Binding-site contacts:
Ligand atom C27 contacts residue TYR47 of chain 1.C at 3.4 Å (hydrophobic).
Ligand atom C26 contacts residue TYR47 of chain 1.C at 3.8 Å (hydrophobic).
Ligand atom C15 contacts residue ALA105 of chain 1.C at 3.7 Å (hydrophobic).
Ligand atom C15 contacts residue PHE101 of chain 1.C at 3.5 Å (hydrophobic).
Ligand atom C25 contacts residue VAL76 of chain 1.C at 3.7 Å (hydrophobic).
Ligand atom CL29 contacts residue ALA50 of chain 1.C at 3.8 Å.
Ligand atom BR19 contacts residue LEU36 of chain 1.C at 3.8 Å.
Ligand atom C6 contacts residue TYR64 of chain 1.C at 3.8 Å (hydrophobic).
Ligand atom C18 contacts residue TYR64 of chain 1.C at 3.8 Å (hydrophobic).
Ligand atom CL17 contacts residue TYR56 of chain 1.C at 3.8 Å.
Ligand atom O10 contacts residue SER129 of chain 1.C at 3.1 Å (h-bond).
Ligand atom N8 contacts residue THR75 of chain 1.C at 3.3 Å (h-bond).
Ligand atom C2 contacts residue TYR64 of chain 1.C at 3.5 Å (hydrophobic).
Ligand atom O20 contacts residue TYR64 of chain 1.C at 3.7 Å.
Ligand atom O10 contacts residue TYR56 of chain 1.C at 3.0 Å (h-bond).
Ligand atom BR19 contacts residue TYR64 of chain 1.C at 3.6 Å.
Ligand atom BR19 contacts residue TRP60 of chain 1.C at 3.6 Å.
Ligand atom CL29 contacts residue GLY38 of chain 1.C at 3.6 Å.
Ligand atom C12 contacts residue TRP88 of chain 1.C at 3.4 Å (hydrophobic).
Ligand atom C4 contacts residue LEU36 of chain 1.C at 3.5 Å (hydrophobic).
Ligand atom C5 contacts residue LEU36 of chain 1.C at 3.7 Å (hydrophobic).
Ligand atom C5 contacts residue TYR64 of chain 1.C at 3.6 Å (hydrophobic).
Ligand atom CL17 contacts residue TRP60 of chain 1.C at 3.0 Å.
Ligand atom C1 contacts residue TYR64 of chain 1.C at 3.5 Å (hydrophobic).
Ligand atom C13 contacts residue TRP88 of chain 1.C at 3.2 Å (hydrophobic).
Ligand atom O22 contacts residue LEU36 of chain 1.C at 3.6 Å.
Ligand atom C3 contacts residue TYR64 of chain 1.C at 3.4 Å (hydrophobic).
Ligand atom CL30 contacts residue CYS79 of chain 1.C at 3.5 Å.
Ligand atom N8 contacts residue ASP73 of chain 1.C at 2.6 Å (salt-bridge).
Ligand atom BR19 contacts residue TYR56 of chain 1.C at 3.7 Å.
Ligand atom C7 contacts residue ASP73 of chain 1.C at 3.5 Å.
Ligand atom C9 contacts residue ASP73 of chain 1.C at 3.6 Å.
Ligand atom C4 contacts residue TYR64 of chain 1.C at 3.5 Å (hydrophobic).
Ligand atom C9 contacts residue SER129 of chain 1.C at 3.6 Å.
Ligand atom C24 contacts residue ALA127 of chain 1.C at 3.6 Å (hydrophobic).
Ligand atom CL30 contacts residue LEU125 of chain 1.C at 3.3 Å.
Ligand atom C27 contacts residue GLY126 of chain 1.C at 3.7 Å.
Ligand atom C28 contacts residue TYR47 of chain 1.C at 3.8 Å (hydrophobic).
Ligand atom C16 contacts residue PHE101 of chain 1.C at 3.7 Å (hydrophobic).
Ligand atom O22 contacts residue GLY38 of chain 1.C at 3.8 Å.

The small molecule below binds the protein below.
Small molecule (SMILES): Cc1cc(Br)cc(CNC(=O)c2ccccc2Cl)c1OC(=O)c1ccc(Cl)cc1Cl

Sequence of chain 1.C:
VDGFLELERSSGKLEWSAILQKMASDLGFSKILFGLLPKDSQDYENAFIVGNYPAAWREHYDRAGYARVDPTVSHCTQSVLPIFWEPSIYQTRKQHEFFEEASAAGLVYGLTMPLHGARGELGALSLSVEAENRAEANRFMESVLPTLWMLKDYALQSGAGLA